The small molecule below binds the protein below.
Small molecule (SMILES): CC(=O)N[C@@H]1[C@@H](O)[C@H](O)[C@@H](CO)O[C@H]1O

Sequence of chain 1.A:
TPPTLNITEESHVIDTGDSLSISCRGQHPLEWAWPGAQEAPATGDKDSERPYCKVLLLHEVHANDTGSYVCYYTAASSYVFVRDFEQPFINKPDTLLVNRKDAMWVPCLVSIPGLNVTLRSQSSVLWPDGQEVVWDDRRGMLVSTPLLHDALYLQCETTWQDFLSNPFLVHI

Binding-site contacts:
Ligand atom O7 contacts residue ASN82 of chain 1.A at 4.0 Å.
Ligand atom C4 contacts residue ASN82 of chain 1.A at 4.1 Å.
Ligand atom C8 contacts residue ASN82 of chain 1.A at 3.7 Å.
Ligand atom C7 contacts residue HIS80 of chain 1.A at 4.2 Å.
Ligand atom C5 contacts residue ASN82 of chain 1.A at 3.6 Å.
Ligand atom O5 contacts residue ASN82 of chain 1.A at 2.3 Å (h-bond).
Ligand atom N2 contacts residue ASN82 of chain 1.A at 2.8 Å (h-bond).
Ligand atom C7 contacts residue ASN82 of chain 1.A at 3.3 Å.
Ligand atom C1 contacts residue ASN82 of chain 1.A at 1.4 Å.
Ligand atom C3 contacts residue ASN82 of chain 1.A at 3.8 Å.
Ligand atom C2 contacts residue ASN82 of chain 1.A at 2.5 Å.
Ligand atom O7 contacts residue HIS80 of chain 1.A at 4.0 Å.
Ligand atom C8 contacts residue HIS80 of chain 1.A at 4.2 Å.